Sequence of chain 1.B:
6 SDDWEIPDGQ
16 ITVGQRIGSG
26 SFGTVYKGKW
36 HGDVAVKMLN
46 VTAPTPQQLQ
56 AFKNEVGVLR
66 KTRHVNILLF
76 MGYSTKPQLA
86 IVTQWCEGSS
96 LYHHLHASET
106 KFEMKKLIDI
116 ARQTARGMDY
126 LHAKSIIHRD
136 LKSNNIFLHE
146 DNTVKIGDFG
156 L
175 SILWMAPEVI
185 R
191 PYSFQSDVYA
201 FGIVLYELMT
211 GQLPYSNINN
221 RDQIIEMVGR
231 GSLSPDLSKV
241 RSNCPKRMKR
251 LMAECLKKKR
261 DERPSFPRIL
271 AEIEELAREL

This protein binds this small molecule.
Small molecule (SMILES): CC(C)(C)c1nc(-c2cccc(NS(=O)(=O)c3c(F)cccc3F)c2F)c(-c2ccnc(N)n2)s1

Binding-site contacts:
Ligand atom N6 contacts residue TRP90 of chain 1.B at 3.8 Å.
Ligand atom N9 contacts residue TRP90 of chain 1.B at 3.5 Å.
Ligand atom C50 contacts residue LEU64 of chain 1.B at 3.7 Å (hydrophobic).
Ligand atom C50 contacts residue THR88 of chain 1.B at 3.2 Å.
Ligand atom C44 contacts residue LEU73 of chain 1.B at 3.2 Å (hydrophobic).
Ligand atom S13 contacts residue PHE142 of chain 1.B at 3.8 Å.
Ligand atom C37 contacts residue THR88 of chain 1.B at 3.6 Å.
Ligand atom O55 contacts residue PHE154 of chain 1.B at 3.1 Å (h-bond).
Ligand atom C47 contacts residue LEU73 of chain 1.B at 3.1 Å (hydrophobic).
Ligand atom C7 contacts residue LEU73 of chain 1.B at 3.8 Å (hydrophobic).
Ligand atom C33 contacts residue LEU73 of chain 1.B at 3.8 Å (hydrophobic).
Ligand atom F39 contacts residue ASP153 of chain 1.B at 2.9 Å.
Ligand atom C7 contacts residue GLN89 of chain 1.B at 3.4 Å.
Ligand atom N6 contacts residue CYS91 of chain 1.B at 2.9 Å (h-bond).
Ligand atom N40 contacts residue LYS42 of chain 1.B at 3.6 Å.
Ligand atom F53 contacts residue PHE154 of chain 1.B at 3.5 Å.
Ligand atom C35 contacts residue VAL30 of chain 1.B at 3.8 Å (hydrophobic).
Ligand atom C31 contacts residue LEU73 of chain 1.B at 3.6 Å (hydrophobic).
Ligand atom C49 contacts residue LEU64 of chain 1.B at 3.5 Å (hydrophobic).
Ligand atom O55 contacts residue ASP153 of chain 1.B at 3.7 Å.
Ligand atom F52 contacts residue LEU64 of chain 1.B at 3.3 Å.
Ligand atom N40 contacts residue LEU73 of chain 1.B at 3.8 Å.
Ligand atom N9 contacts residue CYS91 of chain 1.B at 2.7 Å (h-bond).
Ligand atom C31 contacts residue LYS42 of chain 1.B at 3.5 Å.
Ligand atom S42 contacts residue LYS42 of chain 1.B at 3.6 Å (salt-bridge).
Ligand atom C49 contacts residue THR88 of chain 1.B at 3.5 Å.
Ligand atom O54 contacts residue LYS42 of chain 1.B at 2.8 Å (salt-bridge).
Ligand atom C50 contacts residue PHE75 of chain 1.B at 3.8 Å (hydrophobic).
Ligand atom F52 contacts residue ILE86 of chain 1.B at 3.2 Å.
Ligand atom C12 contacts residue PHE142 of chain 1.B at 3.6 Å (hydrophobic).
Ligand atom N15 contacts residue VAL30 of chain 1.B at 3.4 Å.
Ligand atom F53 contacts residue GLY152 of chain 1.B at 3.3 Å.
Ligand atom C1 contacts residue CYS91 of chain 1.B at 3.6 Å (hydrophobic).
Ligand atom N40 contacts residue ASP153 of chain 1.B at 3.4 Å (salt-bridge).
Ligand atom C18 contacts residue SER24 of chain 1.B at 3.3 Å.
Ligand atom C47 contacts residue PHE75 of chain 1.B at 3.6 Å (hydrophobic).
Ligand atom C18 contacts residue VAL30 of chain 1.B at 3.6 Å (hydrophobic).
Ligand atom F52 contacts residue THR88 of chain 1.B at 3.4 Å.
Ligand atom C7 contacts residue CYS91 of chain 1.B at 3.6 Å (hydrophobic).
Ligand atom C16 contacts residue VAL30 of chain 1.B at 3.8 Å (hydrophobic).